Sequence of chain 1.B:
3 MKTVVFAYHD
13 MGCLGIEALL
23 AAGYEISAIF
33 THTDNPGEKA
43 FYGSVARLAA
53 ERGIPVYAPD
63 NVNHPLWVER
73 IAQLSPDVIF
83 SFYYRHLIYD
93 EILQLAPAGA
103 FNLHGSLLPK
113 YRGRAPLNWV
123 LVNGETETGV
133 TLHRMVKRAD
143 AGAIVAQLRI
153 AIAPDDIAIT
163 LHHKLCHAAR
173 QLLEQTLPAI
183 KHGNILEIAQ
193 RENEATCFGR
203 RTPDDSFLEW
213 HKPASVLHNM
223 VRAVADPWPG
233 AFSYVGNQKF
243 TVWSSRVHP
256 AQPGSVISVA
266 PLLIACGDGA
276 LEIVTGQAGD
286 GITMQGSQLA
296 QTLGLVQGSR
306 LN

Binding-site contacts:
Ligand atom N1 contacts residue LEU89 of chain 1.B at 3.7 Å.
Ligand atom C12 contacts residue ARG116 of chain 1.B at 3.5 Å.
Ligand atom NA2 contacts residue MET137 of chain 1.B at 3.9 Å.
Ligand atom NA2 contacts residue ILE90 of chain 1.B at 3.0 Å (h-bond).
Ligand atom O3 contacts residue ASP142 of chain 1.B at 3.0 Å (salt-bridge).
Ligand atom C13 contacts residue ARG87 of chain 1.B at 3.9 Å.
Ligand atom C8A contacts residue HIS88 of chain 1.B at 3.7 Å.
Ligand atom O4 contacts residue ARG140 of chain 1.B at 3.7 Å.
Ligand atom O3 contacts residue ASN104 of chain 1.B at 3.0 Å (h-bond).
Ligand atom NA2 contacts residue LEU95 of chain 1.B at 3.9 Å.
Ligand atom N8 contacts residue HIS88 of chain 1.B at 2.8 Å (h-bond).
Ligand atom C2 contacts residue LEU89 of chain 1.B at 3.9 Å (hydrophobic).
Ligand atom N8 contacts residue ILE90 of chain 1.B at 3.7 Å.
Ligand atom N3 contacts residue MET137 of chain 1.B at 3.7 Å.
Ligand atom C9 contacts residue ARG87 of chain 1.B at 3.9 Å.
Ligand atom CP1 contacts residue G3N1 of chain 1.G at 3.9 Å.
Ligand atom N1 contacts residue MET137 of chain 1.B at 3.9 Å.
Ligand atom C2 contacts residue ILE90 of chain 1.B at 3.9 Å (hydrophobic).
Ligand atom NA2 contacts residue VAL138 of chain 1.B at 3.4 Å (h-bond).
Ligand atom N3 contacts residue VAL138 of chain 1.B at 3.4 Å (h-bond).
Ligand atom C8A contacts residue ILE90 of chain 1.B at 4.0 Å (hydrophobic).
Ligand atom O4 contacts residue ALA141 of chain 1.B at 3.9 Å.
Ligand atom C7 contacts residue TYR86 of chain 1.B at 3.0 Å (hydrophobic).
Ligand atom C11 contacts residue ARG116 of chain 1.B at 4.0 Å.
Ligand atom C13 contacts residue ARG116 of chain 1.B at 3.7 Å.
Ligand atom C8A contacts residue MET137 of chain 1.B at 3.9 Å (hydrophobic).
Ligand atom C7 contacts residue HIS88 of chain 1.B at 3.4 Å.
Ligand atom N5 contacts residue ASP142 of chain 1.B at 3.6 Å.
Ligand atom O4 contacts residue ASP142 of chain 1.B at 2.9 Å (salt-bridge).
Ligand atom C2 contacts residue VAL138 of chain 1.B at 3.8 Å (hydrophobic).
Ligand atom C16 contacts residue ARG116 of chain 1.B at 4.0 Å.
Ligand atom N1 contacts residue ILE90 of chain 1.B at 3.4 Å (h-bond).
Ligand atom CP1 contacts residue ASN104 of chain 1.B at 3.2 Å.
Ligand atom N1 contacts residue HIS88 of chain 1.B at 4.0 Å.
Ligand atom C6 contacts residue TYR86 of chain 1.B at 3.4 Å (hydrophobic).
Ligand atom C15 contacts residue ALA141 of chain 1.B at 3.9 Å (hydrophobic).
Ligand atom CP1 contacts residue ASP142 of chain 1.B at 2.9 Å.
Ligand atom C7 contacts residue ARG87 of chain 1.B at 4.0 Å.
Ligand atom O3 contacts residue G3N1 of chain 1.G at 2.7 Å (h-bond).
Ligand atom C2 contacts residue MET137 of chain 1.B at 3.7 Å (hydrophobic).

The protein below binds the small molecule below.
Small molecule (SMILES): Cc1ccc(N=C[C@@H]2CNC3=NC(N)=NC(=O)C3N2C=O)cc1